A small-molecule ligand and the protein it binds are described below.
Small molecule (SMILES): CC(=O)N[C@H]1[C@H](O[C@H]2[C@H](O)[C@@H](NC(C)=O)CO[C@@H]2CO)O[C@H](CO)[C@@H](O)[C@@H]1O

Sequence of chain 1.A:
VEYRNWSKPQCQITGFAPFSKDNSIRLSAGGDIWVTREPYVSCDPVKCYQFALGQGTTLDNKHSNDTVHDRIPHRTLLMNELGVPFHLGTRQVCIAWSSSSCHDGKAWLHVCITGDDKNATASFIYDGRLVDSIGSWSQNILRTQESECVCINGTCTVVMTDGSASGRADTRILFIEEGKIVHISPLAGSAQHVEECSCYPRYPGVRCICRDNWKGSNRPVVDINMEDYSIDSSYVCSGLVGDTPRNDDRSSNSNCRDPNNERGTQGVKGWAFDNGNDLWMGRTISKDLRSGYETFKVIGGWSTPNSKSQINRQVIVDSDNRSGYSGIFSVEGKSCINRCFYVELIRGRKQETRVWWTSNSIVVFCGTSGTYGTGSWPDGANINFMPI

Binding-site contacts:
Ligand atom N2 contacts residue ASN5 of chain 1.A at 2.9 Å (h-bond).
Ligand atom O3 contacts residue NAG2 of chain 1.E at 3.8 Å.
Ligand atom C8 contacts residue SER7 of chain 1.A at 3.3 Å.
Ligand atom O7 contacts residue SER7 of chain 1.A at 4.4 Å.
Ligand atom C7 contacts residue TYR203 of chain 1.A at 4.0 Å (hydrophobic).
Ligand atom O7 contacts residue TYR203 of chain 1.A at 4.1 Å.
Ligand atom C7 contacts residue NAG2 of chain 1.E at 4.3 Å.
Ligand atom O7 contacts residue NAG2 of chain 1.E at 3.6 Å.
Ligand atom C1 contacts residue ASN5 of chain 1.A at 1.5 Å.
Ligand atom C8 contacts residue NAG1 of chain 1.E at 4.5 Å.
Ligand atom O7 contacts residue ASN5 of chain 1.A at 3.6 Å (h-bond).
Ligand atom C7 contacts residue ASN5 of chain 1.A at 3.4 Å.
Ligand atom C2 contacts residue ASN5 of chain 1.A at 2.4 Å.
Ligand atom C8 contacts residue TYR203 of chain 1.A at 3.2 Å (hydrophobic).
Ligand atom O7 contacts residue NAG1 of chain 1.E at 3.1 Å.
Ligand atom N2 contacts residue SER7 of chain 1.A at 3.2 Å (h-bond).
Ligand atom O5 contacts residue ASN5 of chain 1.A at 2.3 Å (h-bond).
Ligand atom C7 contacts residue NAG1 of chain 1.E at 4.2 Å.
Ligand atom C2 contacts residue SER7 of chain 1.A at 4.1 Å.
Ligand atom C1 contacts residue SER7 of chain 1.A at 3.9 Å.
Ligand atom C4 contacts residue ASN5 of chain 1.A at 4.2 Å.
Ligand atom C5 contacts residue ASN5 of chain 1.A at 3.6 Å.
Ligand atom C7 contacts residue SER7 of chain 1.A at 3.4 Å.
Ligand atom C3 contacts residue ASN5 of chain 1.A at 3.8 Å.